Binding-site contacts:
Ligand atom S1 contacts residue HIS122 of chain 1.B at 4.0 Å.
Ligand atom N4 contacts residue GOL1 of chain 1.J at 3.4 Å.
Ligand atom O1 contacts residue TRP217 of chain 1.B at 3.7 Å.
Ligand atom N2 contacts residue THR208 of chain 1.B at 3.4 Å (h-bond).
Ligand atom O2 contacts residue VAL147 of chain 1.B at 3.9 Å.
Ligand atom O2 contacts residue ZN1 of chain 1.L at 3.1 Å.
Ligand atom S2 contacts residue HIS97 of chain 1.B at 3.5 Å.
Ligand atom N3 contacts residue THR207 of chain 1.B at 3.9 Å.
Ligand atom N1 contacts residue ZN1 of chain 1.L at 2.0 Å.
Ligand atom N3 contacts residue THR208 of chain 1.B at 3.4 Å (h-bond).
Ligand atom C2 contacts residue LEU206 of chain 1.B at 3.9 Å (hydrophobic).
Ligand atom O2 contacts residue HIS122 of chain 1.B at 3.4 Å (h-bond).
Ligand atom C1 contacts residue HIS97 of chain 1.B at 3.9 Å.
Ligand atom O3 contacts residue VAL124 of chain 1.B at 4.0 Å.
Ligand atom O2 contacts residue TRP217 of chain 1.B at 4.0 Å.
Ligand atom O2 contacts residue VAL124 of chain 1.B at 3.9 Å.
Ligand atom N2 contacts residue LEU206 of chain 1.B at 3.9 Å.
Ligand atom S2 contacts residue VAL124 of chain 1.B at 3.4 Å.
Ligand atom S2 contacts residue LEU206 of chain 1.B at 3.8 Å.
Ligand atom N1 contacts residue HIS97 of chain 1.B at 3.3 Å (h-bond).
Ligand atom S1 contacts residue ZN1 of chain 1.L at 3.1 Å.
Ligand atom N1 contacts residue THR207 of chain 1.B at 2.7 Å (h-bond).
Ligand atom C2 contacts residue GLN95 of chain 1.B at 3.9 Å.
Ligand atom O2 contacts residue HIS97 of chain 1.B at 3.5 Å.
Ligand atom N2 contacts residue GOL1 of chain 1.J at 4.1 Å.
Ligand atom S1 contacts residue THR207 of chain 1.B at 3.8 Å.
Ligand atom N3 contacts residue LEU206 of chain 1.B at 3.7 Å.
Ligand atom C1 contacts residue ZN1 of chain 1.L at 4.1 Å.
Ligand atom N1 contacts residue GLU109 of chain 1.B at 4.0 Å.
Ligand atom N4 contacts residue GLN95 of chain 1.B at 3.5 Å (h-bond).
Ligand atom S2 contacts residue GLN95 of chain 1.B at 3.6 Å.
Ligand atom C1 contacts residue LEU206 of chain 1.B at 3.6 Å (hydrophobic).
Ligand atom C5 contacts residue THR208 of chain 1.B at 2.6 Å.
Ligand atom C5 contacts residue PRO209 of chain 1.B at 4.1 Å (hydrophobic).
Ligand atom S1 contacts residue HIS97 of chain 1.B at 3.9 Å.
Ligand atom N1 contacts residue HIS99 of chain 1.B at 3.4 Å (h-bond).
Ligand atom O1 contacts residue THR207 of chain 1.B at 2.8 Å (h-bond).
Ligand atom O1 contacts residue LEU206 of chain 1.B at 3.2 Å.
Ligand atom N1 contacts residue HIS122 of chain 1.B at 3.4 Å (h-bond).
Ligand atom C2 contacts residue GOL1 of chain 1.J at 3.6 Å.

Sequence of chain 1.B:
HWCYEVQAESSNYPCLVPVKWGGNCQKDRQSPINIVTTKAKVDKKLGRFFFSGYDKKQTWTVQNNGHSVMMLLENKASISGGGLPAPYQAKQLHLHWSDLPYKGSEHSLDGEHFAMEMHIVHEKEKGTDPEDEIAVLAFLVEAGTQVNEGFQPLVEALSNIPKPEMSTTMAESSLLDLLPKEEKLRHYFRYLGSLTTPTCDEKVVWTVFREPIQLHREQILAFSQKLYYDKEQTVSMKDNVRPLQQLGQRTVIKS

This small molecule binds to this protein.
Small molecule (SMILES): CC(=O)/N=c1\sc(S(N)(=O)=O)nn1C